Sequence of chain 1.A:
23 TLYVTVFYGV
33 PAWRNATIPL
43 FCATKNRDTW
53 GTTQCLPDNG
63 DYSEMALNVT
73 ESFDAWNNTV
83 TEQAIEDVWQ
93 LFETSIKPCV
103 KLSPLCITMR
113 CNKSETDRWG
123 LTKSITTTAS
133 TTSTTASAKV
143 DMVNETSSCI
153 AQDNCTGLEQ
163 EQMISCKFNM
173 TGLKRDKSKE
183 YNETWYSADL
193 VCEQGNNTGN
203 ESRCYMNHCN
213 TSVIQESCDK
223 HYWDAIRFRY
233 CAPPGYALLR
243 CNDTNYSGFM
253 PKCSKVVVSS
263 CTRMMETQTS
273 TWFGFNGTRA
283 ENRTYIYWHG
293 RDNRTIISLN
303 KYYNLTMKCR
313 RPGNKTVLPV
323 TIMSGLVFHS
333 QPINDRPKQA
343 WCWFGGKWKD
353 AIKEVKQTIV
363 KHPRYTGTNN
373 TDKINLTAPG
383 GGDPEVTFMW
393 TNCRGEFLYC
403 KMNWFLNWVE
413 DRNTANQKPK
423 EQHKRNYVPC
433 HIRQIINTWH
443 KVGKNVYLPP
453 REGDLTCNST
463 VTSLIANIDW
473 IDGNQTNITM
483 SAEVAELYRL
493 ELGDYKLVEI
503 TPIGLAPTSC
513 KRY

Binding-site contacts:
Ligand atom O5 contacts residue SER116 of chain 1.A at 4.3 Å.
Ligand atom C5 contacts residue ASN114 of chain 1.A at 3.8 Å.
Ligand atom O7 contacts residue ASN114 of chain 1.A at 3.2 Å (h-bond).
Ligand atom C1 contacts residue ASN114 of chain 1.A at 1.5 Å.
Ligand atom O6 contacts residue GLU117 of chain 1.A at 3.1 Å (salt-bridge).
Ligand atom C6 contacts residue ARG120 of chain 1.A at 3.5 Å.
Ligand atom C7 contacts residue ASN114 of chain 1.A at 3.3 Å.
Ligand atom C2 contacts residue ASN114 of chain 1.A at 2.6 Å.
Ligand atom C5 contacts residue SER116 of chain 1.A at 4.4 Å.
Ligand atom C3 contacts residue ASN114 of chain 1.A at 3.9 Å.
Ligand atom O6 contacts residue ARG120 of chain 1.A at 3.4 Å (salt-bridge).
Ligand atom O5 contacts residue GLU117 of chain 1.A at 3.8 Å.
Ligand atom O5 contacts residue ASN114 of chain 1.A at 2.4 Å (h-bond).
Ligand atom N2 contacts residue ASN114 of chain 1.A at 3.0 Å (h-bond).
Ligand atom C4 contacts residue ASN114 of chain 1.A at 4.3 Å.
Ligand atom C6 contacts residue GLU117 of chain 1.A at 4.0 Å.

This protein binds this small molecule.
Small molecule (SMILES): CC(=O)N[C@H]1[C@H](O[C@H]2[C@H](O)[C@@H](NC(C)=O)CO[C@@H]2CO)O[C@H](CO)[C@@H](O)[C@@H]1O